This small molecule binds to this protein.
Small molecule (SMILES): COC(=O)[C@H](Cc1ccccc1)O[P](=O)([O-])[C@@H]1Cc2ccc3cccc(c3c2)CC(=O)N[C@@H](C(C)C)C(=O)N1

Sequence of chain 2.A:
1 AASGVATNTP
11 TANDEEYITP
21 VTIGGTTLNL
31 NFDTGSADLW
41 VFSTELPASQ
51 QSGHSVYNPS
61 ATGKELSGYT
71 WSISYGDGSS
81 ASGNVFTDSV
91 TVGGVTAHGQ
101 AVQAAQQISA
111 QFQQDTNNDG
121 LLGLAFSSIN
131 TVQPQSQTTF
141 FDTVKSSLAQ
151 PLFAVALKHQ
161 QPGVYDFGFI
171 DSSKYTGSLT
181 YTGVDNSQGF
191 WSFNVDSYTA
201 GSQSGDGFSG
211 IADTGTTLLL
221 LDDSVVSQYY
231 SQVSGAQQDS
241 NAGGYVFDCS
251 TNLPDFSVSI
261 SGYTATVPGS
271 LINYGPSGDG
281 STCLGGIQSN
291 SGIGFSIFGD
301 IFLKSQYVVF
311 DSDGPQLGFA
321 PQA

Sequence of chain 1.A:
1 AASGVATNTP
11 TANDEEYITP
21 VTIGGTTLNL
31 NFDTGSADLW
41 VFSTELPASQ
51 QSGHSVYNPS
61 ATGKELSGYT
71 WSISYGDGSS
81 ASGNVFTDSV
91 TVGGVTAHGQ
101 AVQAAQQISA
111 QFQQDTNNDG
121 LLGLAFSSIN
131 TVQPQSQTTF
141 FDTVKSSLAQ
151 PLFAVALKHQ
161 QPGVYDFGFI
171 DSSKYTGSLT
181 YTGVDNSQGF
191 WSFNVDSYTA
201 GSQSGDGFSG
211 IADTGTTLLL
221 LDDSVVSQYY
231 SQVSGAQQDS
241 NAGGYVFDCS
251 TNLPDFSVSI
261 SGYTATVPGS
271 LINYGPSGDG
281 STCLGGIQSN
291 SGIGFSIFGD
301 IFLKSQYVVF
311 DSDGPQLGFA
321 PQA

Binding-site contacts:
Ligand atom C11 contacts residue GLU15 of chain 1.A at 3.8 Å.
Ligand atom OH contacts residue ASP213 of chain 1.A at 2.6 Å (salt-bridge).
Ligand atom OI contacts residue THR217 of chain 1.A at 2.9 Å (h-bond).
Ligand atom CA contacts residue GLY35 of chain 1.A at 3.4 Å.
Ligand atom CS contacts residue GLN133 of chain 2.A at 3.2 Å.
Ligand atom CAV contacts residue THR216 of chain 1.A at 3.5 Å.
Ligand atom C9 contacts residue TYR75 of chain 1.A at 3.8 Å (hydrophobic).
Ligand atom OH contacts residue GLY215 of chain 1.A at 3.3 Å.
Ligand atom CE2 contacts residue ILE293 of chain 1.A at 3.8 Å (hydrophobic).
Ligand atom C10 contacts residue SER79 of chain 1.A at 3.7 Å.
Ligand atom C14 contacts residue TYR75 of chain 1.A at 3.8 Å (hydrophobic).
Ligand atom CB contacts residue ASP213 of chain 1.A at 3.4 Å.
Ligand atom OS contacts residue PHE190 of chain 1.A at 3.7 Å.
Ligand atom C13 contacts residue ASP33 of chain 1.A at 3.8 Å.
Ligand atom C13 contacts residue GLY215 of chain 1.A at 3.4 Å.
Ligand atom CE2 contacts residue PRO134 of chain 2.A at 3.5 Å (hydrophobic).
Ligand atom NL contacts residue GLY215 of chain 1.A at 3.6 Å.
Ligand atom C4 contacts residue ASP77 of chain 1.A at 3.5 Å.
Ligand atom C10 contacts residue PHE112 of chain 1.A at 3.7 Å (hydrophobic).
Ligand atom CD1 contacts residue ASP213 of chain 1.A at 3.5 Å.
Ligand atom O contacts residue ASP33 of chain 1.A at 2.5 Å (salt-bridge).
Ligand atom OE contacts residue TYR75 of chain 1.A at 3.2 Å.
Ligand atom OH contacts residue THR216 of chain 1.A at 3.3 Å (h-bond).
Ligand atom CV contacts residue THR216 of chain 1.A at 3.7 Å.
Ligand atom NL contacts residue THR216 of chain 1.A at 3.1 Å (h-bond).
Ligand atom C11 contacts residue THR217 of chain 1.A at 3.8 Å.
Ligand atom OH contacts residue ASP33 of chain 1.A at 3.2 Å (salt-bridge).
Ligand atom CZ contacts residue ILE297 of chain 1.A at 3.5 Å (hydrophobic).
Ligand atom CD2 contacts residue PRO134 of chain 2.A at 3.7 Å (hydrophobic).
Ligand atom OS contacts residue GLY35 of chain 1.A at 3.6 Å.
Ligand atom CG contacts residue ASP213 of chain 1.A at 3.8 Å.
Ligand atom C7 contacts residue GLY215 of chain 1.A at 3.6 Å.
Ligand atom P contacts residue ASP33 of chain 1.A at 3.5 Å.
Ligand atom OI contacts residue THR216 of chain 1.A at 3.3 Å.
Ligand atom CE1 contacts residue ILE297 of chain 1.A at 3.6 Å (hydrophobic).
Ligand atom CB contacts residue ILE211 of chain 1.A at 3.5 Å (hydrophobic).
Ligand atom CE2 contacts residue PHE295 of chain 1.A at 3.8 Å (hydrophobic).
Ligand atom OP contacts residue ASP213 of chain 1.A at 3.7 Å.
Ligand atom C3 contacts residue ASP77 of chain 1.A at 3.8 Å.
Ligand atom CZ contacts residue ILE293 of chain 1.A at 3.5 Å (hydrophobic).